The small molecule below binds the protein below.
Small molecule (SMILES): CC(=O)N[C@@H]1[C@@H](O)[C@H](O)[C@@H](CO)O[C@H]1O

Binding-site contacts:
Ligand atom C4 contacts residue ASN165 of chain 1.B at 4.2 Å.
Ligand atom C2 contacts residue ASN165 of chain 1.B at 2.5 Å.
Ligand atom O5 contacts residue ASN165 of chain 1.B at 2.4 Å (h-bond).
Ligand atom C3 contacts residue ASN165 of chain 1.B at 3.8 Å.
Ligand atom C8 contacts residue ASN165 of chain 1.B at 4.4 Å.
Ligand atom C7 contacts residue ASN165 of chain 1.B at 3.2 Å.
Ligand atom C1 contacts residue ASN165 of chain 1.B at 1.4 Å.
Ligand atom N2 contacts residue ASN165 of chain 1.B at 2.9 Å (h-bond).
Ligand atom C5 contacts residue ASN165 of chain 1.B at 3.7 Å.
Ligand atom O7 contacts residue ASN165 of chain 1.B at 3.1 Å (h-bond).
Ligand atom O7 contacts residue GLU132 of chain 1.B at 4.3 Å.

Sequence of chain 1.B:
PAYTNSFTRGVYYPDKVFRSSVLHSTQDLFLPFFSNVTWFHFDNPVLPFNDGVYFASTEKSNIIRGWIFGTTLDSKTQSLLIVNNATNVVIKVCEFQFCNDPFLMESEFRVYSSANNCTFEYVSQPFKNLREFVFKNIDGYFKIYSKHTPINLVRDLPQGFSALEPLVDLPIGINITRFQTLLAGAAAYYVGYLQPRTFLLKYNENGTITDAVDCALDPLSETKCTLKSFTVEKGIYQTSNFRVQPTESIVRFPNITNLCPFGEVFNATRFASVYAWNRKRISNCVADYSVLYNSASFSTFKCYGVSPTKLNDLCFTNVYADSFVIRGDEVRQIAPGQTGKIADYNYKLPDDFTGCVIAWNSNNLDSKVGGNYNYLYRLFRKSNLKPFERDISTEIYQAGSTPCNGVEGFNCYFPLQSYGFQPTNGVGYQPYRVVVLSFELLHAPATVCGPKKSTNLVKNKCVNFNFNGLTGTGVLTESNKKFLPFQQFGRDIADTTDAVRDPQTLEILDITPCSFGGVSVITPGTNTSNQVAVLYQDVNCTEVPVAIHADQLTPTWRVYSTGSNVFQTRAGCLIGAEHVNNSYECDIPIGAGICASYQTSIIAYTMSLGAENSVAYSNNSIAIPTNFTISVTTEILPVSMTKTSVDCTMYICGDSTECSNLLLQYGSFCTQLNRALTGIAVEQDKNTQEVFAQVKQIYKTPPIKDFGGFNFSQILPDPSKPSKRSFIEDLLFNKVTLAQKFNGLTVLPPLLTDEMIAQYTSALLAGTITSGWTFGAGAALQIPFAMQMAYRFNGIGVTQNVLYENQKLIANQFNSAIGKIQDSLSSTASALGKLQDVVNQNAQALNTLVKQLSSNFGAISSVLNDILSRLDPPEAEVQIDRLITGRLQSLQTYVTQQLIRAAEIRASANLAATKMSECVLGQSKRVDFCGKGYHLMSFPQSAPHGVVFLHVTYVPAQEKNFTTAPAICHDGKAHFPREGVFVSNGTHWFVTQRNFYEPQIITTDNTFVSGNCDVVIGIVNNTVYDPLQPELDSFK